Sequence of chain 2.A:
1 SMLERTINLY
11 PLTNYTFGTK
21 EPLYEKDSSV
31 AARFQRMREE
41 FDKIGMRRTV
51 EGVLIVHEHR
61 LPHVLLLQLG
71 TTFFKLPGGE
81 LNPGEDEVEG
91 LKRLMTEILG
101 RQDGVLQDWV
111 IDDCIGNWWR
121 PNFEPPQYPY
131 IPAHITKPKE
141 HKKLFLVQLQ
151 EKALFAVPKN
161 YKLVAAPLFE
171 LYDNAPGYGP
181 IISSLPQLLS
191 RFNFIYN

Binding-site contacts:
Ligand atom C13 contacts residue GLY78 of chain 2.A at 3.8 Å.
Ligand atom O1 contacts residue TYR24 of chain 2.A at 4.2 Å.
Ligand atom C1 contacts residue GLU80 of chain 2.A at 3.5 Å.
Ligand atom C14 contacts residue GLY78 of chain 2.A at 3.2 Å.
Ligand atom N1 contacts residue LEU23 of chain 2.A at 3.8 Å.
Ligand atom C9 contacts residue GLY78 of chain 2.A at 4.1 Å.
Ligand atom C8 contacts residue LEU23 of chain 2.A at 4.1 Å (hydrophobic).
Ligand atom C7 contacts residue GLY78 of chain 2.A at 3.6 Å.
Ligand atom O1 contacts residue LEU23 of chain 2.A at 4.2 Å.
Ligand atom C12 contacts residue LYS75 of chain 2.A at 4.2 Å.
Ligand atom C14 contacts residue ILE98 of chain 2.A at 3.5 Å (hydrophobic).
Ligand atom C11 contacts residue LYS75 of chain 2.A at 4.2 Å.
Ligand atom C10 contacts residue TYR161 of chain 2.A at 3.3 Å (hydrophobic).
Ligand atom C9 contacts residue TYR161 of chain 2.A at 4.1 Å (hydrophobic).
Ligand atom C5 contacts residue GLU97 of chain 2.A at 4.0 Å.
Ligand atom N contacts residue LYS26 of chain 2.A at 4.1 Å.
Ligand atom C2 contacts residue GLU80 of chain 2.A at 3.9 Å.
Ligand atom C13 contacts residue PRO77 of chain 2.A at 4.0 Å (hydrophobic).
Ligand atom C11 contacts residue TYR161 of chain 2.A at 3.4 Å (hydrophobic).
Ligand atom O contacts residue ARG36 of chain 2.A at 4.3 Å.
Ligand atom C13 contacts residue LYS75 of chain 2.A at 4.2 Å.
Ligand atom C10 contacts residue LYS75 of chain 2.A at 4.1 Å.
Ligand atom C13 contacts residue LEU76 of chain 2.A at 3.3 Å (hydrophobic).
Ligand atom C11 contacts residue LEU67 of chain 2.A at 3.6 Å (hydrophobic).
Ligand atom C11 contacts residue ILE98 of chain 2.A at 3.9 Å (hydrophobic).
Ligand atom C9 contacts residue ILE98 of chain 2.A at 3.7 Å (hydrophobic).
Ligand atom C12 contacts residue LEU67 of chain 2.A at 3.3 Å (hydrophobic).
Ligand atom O contacts residue LYS26 of chain 2.A at 2.7 Å (salt-bridge).
Ligand atom C13 contacts residue ILE98 of chain 2.A at 3.8 Å (hydrophobic).
Ligand atom C7 contacts residue ILE98 of chain 2.A at 4.1 Å (hydrophobic).
Ligand atom C contacts residue LYS26 of chain 2.A at 3.7 Å.
Ligand atom C12 contacts residue LEU76 of chain 2.A at 3.9 Å (hydrophobic).
Ligand atom C10 contacts residue LEU23 of chain 2.A at 4.1 Å (hydrophobic).
Ligand atom C9 contacts residue LYS75 of chain 2.A at 4.2 Å.
Ligand atom C12 contacts residue ILE98 of chain 2.A at 4.1 Å (hydrophobic).
Ligand atom O2 contacts residue GLU80 of chain 2.A at 3.0 Å (salt-bridge).
Ligand atom C8 contacts residue ILE98 of chain 2.A at 4.1 Å (hydrophobic).
Ligand atom O contacts residue GLU25 of chain 2.A at 3.5 Å.
Ligand atom C10 contacts residue ILE98 of chain 2.A at 4.0 Å (hydrophobic).
Ligand atom O2 contacts residue GLY79 of chain 2.A at 3.4 Å.

This small molecule binds to this protein.
Small molecule (SMILES): C[C@@]1(Cc2cc(-c3ccccc3)no2)NC(=O)CC1=O